The small molecule below binds the protein below.
Small molecule (SMILES): CS(=O)(=O)c1cccc(-n2ccc(=O)c(-c3ccnn3-c3cc(F)ccc3F)n2)c1

Sequence of chain 1.A:
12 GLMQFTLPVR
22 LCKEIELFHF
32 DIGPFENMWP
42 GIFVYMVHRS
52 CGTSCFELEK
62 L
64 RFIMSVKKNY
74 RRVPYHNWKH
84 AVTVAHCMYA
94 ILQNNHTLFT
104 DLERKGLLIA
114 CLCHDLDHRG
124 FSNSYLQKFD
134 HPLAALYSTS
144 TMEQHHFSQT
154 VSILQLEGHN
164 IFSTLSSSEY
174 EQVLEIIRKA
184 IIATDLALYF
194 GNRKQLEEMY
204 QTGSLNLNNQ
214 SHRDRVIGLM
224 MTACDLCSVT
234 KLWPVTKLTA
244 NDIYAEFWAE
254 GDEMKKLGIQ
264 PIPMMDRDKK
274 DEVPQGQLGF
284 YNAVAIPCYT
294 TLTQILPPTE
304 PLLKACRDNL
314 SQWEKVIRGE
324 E

Binding-site contacts:
Ligand atom C2 contacts residue PHE283 of chain 1.A at 3.5 Å (hydrophobic).
Ligand atom C23 contacts residue MET267 of chain 1.A at 3.4 Å (hydrophobic).
Ligand atom O7 contacts residue GLN280 of chain 1.A at 2.8 Å (h-bond).
Ligand atom C11 contacts residue SER231 of chain 1.A at 3.8 Å.
Ligand atom C1 contacts residue PHE250 of chain 1.A at 3.9 Å (hydrophobic).
Ligand atom C5 contacts residue PHE283 of chain 1.A at 3.4 Å (hydrophobic).
Ligand atom N10 contacts residue LEU229 of chain 1.A at 3.7 Å.
Ligand atom N3 contacts residue PHE250 of chain 1.A at 3.7 Å.
Ligand atom C18 contacts residue PHE250 of chain 1.A at 3.7 Å (hydrophobic).
Ligand atom N4 contacts residue PHE250 of chain 1.A at 3.9 Å.
Ligand atom C8 contacts residue PHE283 of chain 1.A at 3.5 Å (hydrophobic).
Ligand atom C1 contacts residue GLN280 of chain 1.A at 3.5 Å.
Ligand atom C24 contacts residue PHE250 of chain 1.A at 4.0 Å (hydrophobic).
Ligand atom C6 contacts residue PHE283 of chain 1.A at 3.8 Å (hydrophobic).
Ligand atom F27 contacts residue TYR78 of chain 1.A at 4.0 Å.
Ligand atom F27 contacts residue ILE246 of chain 1.A at 2.9 Å.
Ligand atom C15 contacts residue PHE283 of chain 1.A at 3.7 Å (hydrophobic).
Ligand atom C26 contacts residue PHE250 of chain 1.A at 4.0 Å (hydrophobic).
Ligand atom C1 contacts residue TYR247 of chain 1.A at 4.0 Å (hydrophobic).
Ligand atom C11 contacts residue ILE246 of chain 1.A at 3.9 Å (hydrophobic).
Ligand atom F30 contacts residue LEU189 of chain 1.A at 3.9 Å.
Ligand atom C12 contacts residue PHE283 of chain 1.A at 3.4 Å (hydrophobic).
Ligand atom N10 contacts residue TYR78 of chain 1.A at 4.0 Å.
Ligand atom C6 contacts residue GLN280 of chain 1.A at 3.5 Å.
Ligand atom C12 contacts residue ILE246 of chain 1.A at 3.9 Å (hydrophobic).
Ligand atom F27 contacts residue PHE250 of chain 1.A at 3.7 Å.
Ligand atom C25 contacts residue LEU229 of chain 1.A at 3.8 Å (hydrophobic).
Ligand atom C26 contacts residue HIS79 of chain 1.A at 3.8 Å.
Ligand atom C2 contacts residue PHE250 of chain 1.A at 3.7 Å (hydrophobic).
Ligand atom C12 contacts residue VAL232 of chain 1.A at 4.0 Å (hydrophobic).
Ligand atom C15 contacts residue MET267 of chain 1.A at 3.9 Å (hydrophobic).
Ligand atom N3 contacts residue PHE283 of chain 1.A at 3.4 Å.
Ligand atom C14 contacts residue PHE250 of chain 1.A at 4.0 Å (hydrophobic).
Ligand atom C1 contacts residue PHE283 of chain 1.A at 3.7 Å (hydrophobic).
Ligand atom C2 contacts residue MET267 of chain 1.A at 3.6 Å (hydrophobic).
Ligand atom O7 contacts residue PHE283 of chain 1.A at 3.9 Å.
Ligand atom C14 contacts residue MET267 of chain 1.A at 4.0 Å (hydrophobic).
Ligand atom O22 contacts residue VAL287 of chain 1.A at 4.0 Å.
Ligand atom C14 contacts residue PHE283 of chain 1.A at 3.8 Å (hydrophobic).
Ligand atom N4 contacts residue PHE283 of chain 1.A at 3.1 Å.